This small molecule binds to this protein.
Small molecule (SMILES): [H]/N=C(\N)N[C@H]1C=C(C(=O)O)O[C@@H]([C@H](OC)[C@H](O)CO)[C@@H]1NC(C)=O

Binding-site contacts:
Ligand atom C3 contacts residue TYR326 of chain 1.A at 3.0 Å (hydrophobic).
Ligand atom C3 contacts residue ASP70 of chain 1.A at 3.3 Å.
Ligand atom C1 contacts residue ARG292 of chain 1.A at 3.5 Å.
Ligand atom O1A contacts residue ARG212 of chain 1.A at 3.1 Å (salt-bridge).
Ligand atom N12 contacts residue ARG75 of chain 1.A at 3.2 Å (salt-bridge).
Ligand atom C8 contacts residue ARG212 of chain 1.A at 3.7 Å.
Ligand atom O9 contacts residue ARG144 of chain 1.A at 3.2 Å (salt-bridge).
Ligand atom N4 contacts residue ASP70 of chain 1.A at 2.8 Å (salt-bridge).
Ligand atom C4 contacts residue ASP70 of chain 1.A at 3.3 Å.
Ligand atom O1B contacts residue ARG37 of chain 1.A at 2.8 Å (salt-bridge).
Ligand atom C8 contacts residue GLU196 of chain 1.A at 3.5 Å.
Ligand atom N12 contacts residue TRP98 of chain 1.A at 2.8 Å (h-bond).
Ligand atom N4 contacts residue GLU38 of chain 1.A at 3.3 Å (salt-bridge).
Ligand atom C9 contacts residue ASN214 of chain 1.A at 3.6 Å.
Ligand atom O1B contacts residue TYR326 of chain 1.A at 3.5 Å (h-bond).
Ligand atom C12 contacts residue GLU38 of chain 1.A at 3.7 Å.
Ligand atom O1A contacts residue ARG292 of chain 1.A at 2.7 Å (salt-bridge).
Ligand atom C6 contacts residue GLU197 of chain 1.A at 3.7 Å.
Ligand atom O8 contacts residue ARG212 of chain 1.A at 3.5 Å.
Ligand atom O1B contacts residue ARG292 of chain 1.A at 2.8 Å (salt-bridge).
Ligand atom C1 contacts residue TYR326 of chain 1.A at 3.1 Å (hydrophobic).
Ligand atom C11 contacts residue TRP98 of chain 1.A at 3.6 Å (hydrophobic).
Ligand atom O9 contacts residue ALA166 of chain 1.A at 3.6 Å.
Ligand atom O9 contacts residue GLU196 of chain 1.A at 2.6 Å (salt-bridge).
Ligand atom C3 contacts residue GLU38 of chain 1.A at 3.6 Å.
Ligand atom O10 contacts residue ARG71 of chain 1.A at 2.9 Å (salt-bridge).
Ligand atom O1A contacts residue TYR326 of chain 1.A at 3.3 Å (h-bond).
Ligand atom O8 contacts residue GLU196 of chain 1.A at 2.7 Å (salt-bridge).
Ligand atom C9 contacts residue GLU196 of chain 1.A at 3.2 Å.
Ligand atom C4 contacts residue TYR326 of chain 1.A at 3.8 Å (hydrophobic).
Ligand atom N12 contacts residue ASP70 of chain 1.A at 2.9 Å (salt-bridge).
Ligand atom O1A contacts residue TYR268 of chain 1.A at 3.4 Å (h-bond).
Ligand atom O6 contacts residue ARG212 of chain 1.A at 3.4 Å (salt-bridge).
Ligand atom N13 contacts residue TRP98 of chain 1.A at 3.2 Å (h-bond).
Ligand atom C2 contacts residue TYR326 of chain 1.A at 2.9 Å (hydrophobic).
Ligand atom N13 contacts residue GLU147 of chain 1.A at 3.0 Å (salt-bridge).
Ligand atom O6 contacts residue TYR326 of chain 1.A at 3.0 Å (h-bond).
Ligand atom C13 contacts residue ARG71 of chain 1.A at 3.7 Å.
Ligand atom O10 contacts residue ASP70 of chain 1.A at 3.4 Å.
Ligand atom C12 contacts residue TRP98 of chain 1.A at 3.3 Å (hydrophobic).

Sequence of chain 1.A:
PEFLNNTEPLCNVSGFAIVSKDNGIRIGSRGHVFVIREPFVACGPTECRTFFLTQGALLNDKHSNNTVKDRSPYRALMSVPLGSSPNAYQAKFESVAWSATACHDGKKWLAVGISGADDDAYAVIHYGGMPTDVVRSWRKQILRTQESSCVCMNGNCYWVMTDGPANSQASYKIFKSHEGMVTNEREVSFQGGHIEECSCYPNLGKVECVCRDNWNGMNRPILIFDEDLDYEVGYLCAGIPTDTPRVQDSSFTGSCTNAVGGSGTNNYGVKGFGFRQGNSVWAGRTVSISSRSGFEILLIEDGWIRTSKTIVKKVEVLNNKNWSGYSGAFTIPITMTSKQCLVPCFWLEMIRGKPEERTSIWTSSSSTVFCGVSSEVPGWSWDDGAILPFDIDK